Sequence of chain 1.G:
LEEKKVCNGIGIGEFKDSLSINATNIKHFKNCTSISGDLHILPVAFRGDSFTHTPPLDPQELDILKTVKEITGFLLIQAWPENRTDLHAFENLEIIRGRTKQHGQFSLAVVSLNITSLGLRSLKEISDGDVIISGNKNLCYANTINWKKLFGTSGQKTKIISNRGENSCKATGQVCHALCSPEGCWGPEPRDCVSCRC

Binding-site contacts:
Ligand atom C7 contacts residue ASN31 of chain 1.G at 3.0 Å.
Ligand atom C8 contacts residue LYS30 of chain 1.G at 4.1 Å.
Ligand atom C3 contacts residue ASN31 of chain 1.G at 3.6 Å.
Ligand atom O5 contacts residue ASN31 of chain 1.G at 2.4 Å (h-bond).
Ligand atom C8 contacts residue ASN31 of chain 1.G at 4.2 Å.
Ligand atom C1 contacts residue ASN31 of chain 1.G at 1.4 Å.
Ligand atom N2 contacts residue ASN31 of chain 1.G at 2.6 Å (h-bond).
Ligand atom C4 contacts residue ASN31 of chain 1.G at 4.0 Å.
Ligand atom C2 contacts residue ASN31 of chain 1.G at 2.2 Å.
Ligand atom C1 contacts residue LYS30 of chain 1.G at 4.3 Å.
Ligand atom N2 contacts residue LYS30 of chain 1.G at 4.1 Å.
Ligand atom C7 contacts residue LYS30 of chain 1.G at 4.2 Å.
Ligand atom C5 contacts residue ASN31 of chain 1.G at 3.6 Å.
Ligand atom O7 contacts residue ASN31 of chain 1.G at 2.9 Å (h-bond).

The protein below binds the small molecule below.
Small molecule (SMILES): CC(=O)N[C@@H]1[C@@H](O)[C@H](O)[C@@H](CO)O[C@H]1O